Binding-site contacts:
Ligand atom C7 contacts residue ASN92 of chain 1.A at 3.5 Å.
Ligand atom O7 contacts residue ASN92 of chain 1.A at 3.9 Å.
Ligand atom C2 contacts residue ASN94 of chain 1.A at 2.5 Å.
Ligand atom O7 contacts residue ASN94 of chain 1.A at 3.9 Å.
Ligand atom C7 contacts residue ASN94 of chain 1.A at 3.6 Å.
Ligand atom C1 contacts residue ASN94 of chain 1.A at 1.4 Å.
Ligand atom C8 contacts residue ASN92 of chain 1.A at 3.4 Å.
Ligand atom O5 contacts residue ASN94 of chain 1.A at 2.3 Å (h-bond).
Ligand atom C5 contacts residue ASN94 of chain 1.A at 3.6 Å.
Ligand atom C3 contacts residue ASN94 of chain 1.A at 3.8 Å.
Ligand atom N2 contacts residue ASN92 of chain 1.A at 3.9 Å.
Ligand atom C4 contacts residue ASN94 of chain 1.A at 4.2 Å.
Ligand atom N2 contacts residue ASN94 of chain 1.A at 2.9 Å (h-bond).

A small-molecule ligand and the protein it binds are described below.
Small molecule (SMILES): CC(=O)N[C@@H]1[C@@H](O)[C@H](O)[C@@H](CO)O[C@H]1O

Sequence of chain 1.A:
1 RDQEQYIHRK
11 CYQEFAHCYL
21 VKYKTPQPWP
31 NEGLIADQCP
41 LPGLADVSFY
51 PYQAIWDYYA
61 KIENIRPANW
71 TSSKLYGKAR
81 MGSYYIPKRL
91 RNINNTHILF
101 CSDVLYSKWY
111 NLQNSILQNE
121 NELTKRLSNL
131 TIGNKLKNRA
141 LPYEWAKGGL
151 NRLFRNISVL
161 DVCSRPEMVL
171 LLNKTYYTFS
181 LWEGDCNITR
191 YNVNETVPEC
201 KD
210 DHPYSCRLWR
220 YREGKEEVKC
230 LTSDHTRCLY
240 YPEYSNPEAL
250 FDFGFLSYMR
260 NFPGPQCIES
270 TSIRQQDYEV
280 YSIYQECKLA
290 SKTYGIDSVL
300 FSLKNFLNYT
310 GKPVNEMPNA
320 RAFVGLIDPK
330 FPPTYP